Sequence of chain 1.D:
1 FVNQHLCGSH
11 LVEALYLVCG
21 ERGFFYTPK

This small molecule binds to this protein.
Small molecule (SMILES): Cc1cccc(O)c1

Sequence of chain 1.J:
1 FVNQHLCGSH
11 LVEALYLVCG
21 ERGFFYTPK

Binding-site contacts:
Ligand atom C7 contacts residue ALA14 of chain 1.J at 3.5 Å (hydrophobic).
Ligand atom C1 contacts residue ILE10 of chain 1.I at 4.4 Å (hydrophobic).
Ligand atom C1 contacts residue LEU11 of chain 1.J at 3.6 Å (hydrophobic).
Ligand atom C2 contacts residue LEU11 of chain 1.J at 4.0 Å (hydrophobic).
Ligand atom C6 contacts residue CYS6 of chain 1.I at 3.3 Å (hydrophobic).
Ligand atom C7 contacts residue LEU16 of chain 1.I at 4.0 Å (hydrophobic).
Ligand atom C1 contacts residue CYS6 of chain 1.I at 3.3 Å (hydrophobic).
Ligand atom O1 contacts residue CYS11 of chain 1.I at 2.9 Å (h-bond).
Ligand atom C2 contacts residue CYS11 of chain 1.I at 3.9 Å (hydrophobic).
Ligand atom C5 contacts residue HIS5 of chain 1.B at 4.5 Å.
Ligand atom O1 contacts residue CYS6 of chain 1.I at 2.5 Å (h-bond).
Ligand atom C5 contacts residue LEU11 of chain 1.J at 3.6 Å (hydrophobic).
Ligand atom C6 contacts residue VAL2 of chain 1.B at 4.2 Å (hydrophobic).
Ligand atom C4 contacts residue HIS5 of chain 1.B at 4.0 Å.
Ligand atom O1 contacts residue SER9 of chain 1.I at 3.8 Å.
Ligand atom C1 contacts residue CYS11 of chain 1.I at 3.9 Å (hydrophobic).
Ligand atom C5 contacts residue LEU6 of chain 1.B at 4.2 Å (hydrophobic).
Ligand atom O1 contacts residue VAL2 of chain 1.B at 4.1 Å.
Ligand atom C7 contacts residue HIS5 of chain 1.B at 3.6 Å.
Ligand atom C3 contacts residue LEU11 of chain 1.J at 4.1 Å (hydrophobic).
Ligand atom C4 contacts residue HIS10 of chain 1.J at 3.9 Å.
Ligand atom C6 contacts residue LEU11 of chain 1.J at 3.5 Å (hydrophobic).
Ligand atom C5 contacts residue CYS7 of chain 1.J at 4.2 Å (hydrophobic).
Ligand atom C2 contacts residue ILE10 of chain 1.I at 4.3 Å (hydrophobic).
Ligand atom C7 contacts residue LEU17 of chain 1.D at 3.7 Å (hydrophobic).
Ligand atom O1 contacts residue LEU11 of chain 1.J at 4.3 Å.
Ligand atom C3 contacts residue ALA14 of chain 1.J at 4.5 Å (hydrophobic).
Ligand atom C6 contacts residue CYS7 of chain 1.J at 4.0 Å (hydrophobic).
Ligand atom O1 contacts residue ILE10 of chain 1.I at 3.4 Å.
Ligand atom C3 contacts residue HIS5 of chain 1.B at 3.9 Å.
Ligand atom C4 contacts residue LEU11 of chain 1.J at 3.9 Å (hydrophobic).
Ligand atom C2 contacts residue LEU16 of chain 1.I at 4.5 Å (hydrophobic).
Ligand atom C5 contacts residue HIS10 of chain 1.J at 4.0 Å.

Sequence of chain 1.I:
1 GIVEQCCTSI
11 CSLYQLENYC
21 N

Sequence of chain 1.B:
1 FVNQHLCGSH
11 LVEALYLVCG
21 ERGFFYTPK